Sequence of chain 1.A:
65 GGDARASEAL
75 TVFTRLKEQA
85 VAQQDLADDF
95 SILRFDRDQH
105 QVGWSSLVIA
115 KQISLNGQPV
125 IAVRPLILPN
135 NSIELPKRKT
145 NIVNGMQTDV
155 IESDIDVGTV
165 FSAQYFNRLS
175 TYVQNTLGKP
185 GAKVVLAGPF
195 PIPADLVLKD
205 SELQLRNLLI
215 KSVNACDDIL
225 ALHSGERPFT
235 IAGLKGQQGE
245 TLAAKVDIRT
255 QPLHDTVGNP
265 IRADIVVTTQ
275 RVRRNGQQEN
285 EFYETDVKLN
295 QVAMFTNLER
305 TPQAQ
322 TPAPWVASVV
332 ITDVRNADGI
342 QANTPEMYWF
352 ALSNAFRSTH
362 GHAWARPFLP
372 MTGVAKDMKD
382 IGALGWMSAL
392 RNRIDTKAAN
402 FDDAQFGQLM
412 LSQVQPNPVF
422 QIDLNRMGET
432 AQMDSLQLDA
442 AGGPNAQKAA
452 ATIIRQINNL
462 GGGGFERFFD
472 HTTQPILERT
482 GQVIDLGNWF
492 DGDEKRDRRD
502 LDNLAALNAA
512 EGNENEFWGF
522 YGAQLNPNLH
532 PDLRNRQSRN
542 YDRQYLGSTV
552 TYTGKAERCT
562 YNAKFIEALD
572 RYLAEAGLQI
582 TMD

This small molecule binds to this protein.
Small molecule (SMILES): NC(=O)C[C@H](NC(=O)[C@@H](N)CCC(=O)O)C(=O)N[C@@H](CCC(=O)O)C(=O)N[C@@H](Cc1ccccc1)C(=O)N[C@@H](Cc1ccc(O)cc1)C(=O)N[C@H](C=O)CCC(=O)O

Binding-site contacts:
Ligand atom CE1 contacts residue ILE159 of chain 1.A at 3.5 Å (hydrophobic).
Ligand atom CD1 contacts residue VAL106 of chain 1.A at 3.8 Å (hydrophobic).
Ligand atom CD contacts residue GLN168 of chain 1.A at 3.7 Å.
Ligand atom OH contacts residue ASP102 of chain 1.A at 4.0 Å.
Ligand atom CB contacts residue GLY107 of chain 1.A at 4.3 Å.
Ligand atom O contacts residue LEU139 of chain 1.A at 3.8 Å.
Ligand atom CG contacts residue GLN105 of chain 1.A at 4.2 Å.
Ligand atom CD1 contacts residue ARG101 of chain 1.A at 3.9 Å.
Ligand atom O contacts residue PRO140 of chain 1.A at 4.2 Å.
Ligand atom OD1 contacts residue ARG172 of chain 1.A at 2.8 Å (salt-bridge).
Ligand atom CE1 contacts residue GLN105 of chain 1.A at 4.5 Å.
Ligand atom CD2 contacts residue GLN105 of chain 1.A at 4.3 Å.
Ligand atom OE2 contacts residue GLN168 of chain 1.A at 3.9 Å.
Ligand atom CD1 contacts residue GLN105 of chain 1.A at 4.3 Å.
Ligand atom CE2 contacts residue THR163 of chain 1.A at 4.2 Å.
Ligand atom CB contacts residue GLN105 of chain 1.A at 4.0 Å.
Ligand atom OD1 contacts residue GLN105 of chain 1.A at 3.9 Å.
Ligand atom CB contacts residue GLN105 of chain 1.A at 4.5 Å.
Ligand atom CE1 contacts residue ARG101 of chain 1.A at 4.1 Å.
Ligand atom CZ contacts residue THR163 of chain 1.A at 4.1 Å.
Ligand atom CD1 contacts residue ILE159 of chain 1.A at 3.6 Å (hydrophobic).
Ligand atom CG contacts residue GLN105 of chain 1.A at 3.4 Å.
Ligand atom O contacts residue GLY107 of chain 1.A at 4.2 Å.
Ligand atom CG contacts residue ARG172 of chain 1.A at 3.9 Å.
Ligand atom ND2 contacts residue GLN105 of chain 1.A at 3.1 Å (h-bond).
Ligand atom OE1 contacts residue GLN168 of chain 1.A at 2.9 Å (h-bond).
Ligand atom CE1 contacts residue VAL106 of chain 1.A at 4.4 Å (hydrophobic).
Ligand atom CA contacts residue PRO140 of chain 1.A at 4.5 Å (hydrophobic).